A protein and the small-molecule ligand that binds it are described below.
Small molecule (SMILES): CC[C@@H](N)C(=O)O

Binding-site contacts:
Ligand atom O contacts residue ALA125 of chain 1.C at 2.8 Å (h-bond).
Ligand atom C contacts residue ALA125 of chain 1.C at 4.0 Å (hydrophobic).
Ligand atom CB contacts residue LEU115 of chain 1.C at 4.4 Å (hydrophobic).
Ligand atom N contacts residue HIS180 of chain 1.C at 3.0 Å (h-bond).
Ligand atom CG contacts residue LEU115 of chain 1.C at 4.1 Å (hydrophobic).
Ligand atom C contacts residue PHE130 of chain 1.B at 4.3 Å (hydrophobic).
Ligand atom N contacts residue ASP139 of chain 1.B at 3.8 Å.
Ligand atom OXT contacts residue ASP139 of chain 1.B at 2.5 Å (salt-bridge).
Ligand atom N contacts residue LEU126 of chain 1.C at 3.9 Å.
Ligand atom CG contacts residue LYS114 of chain 1.C at 4.0 Å.
Ligand atom O contacts residue MET129 of chain 1.B at 3.9 Å.
Ligand atom CB contacts residue ASN124 of chain 1.C at 4.1 Å.
Ligand atom N contacts residue PRO178 of chain 1.C at 4.2 Å.
Ligand atom CB contacts residue LEU126 of chain 1.C at 3.9 Å (hydrophobic).
Ligand atom N contacts residue VAL179 of chain 1.C at 3.5 Å.
Ligand atom CB contacts residue HIS180 of chain 1.C at 3.6 Å.
Ligand atom OXT contacts residue HIS180 of chain 1.C at 4.0 Å.
Ligand atom CG contacts residue HIS180 of chain 1.C at 2.5 Å.
Ligand atom OXT contacts residue ASN124 of chain 1.C at 4.3 Å.
Ligand atom O contacts residue LEU126 of chain 1.C at 3.5 Å (h-bond).
Ligand atom C contacts residue ASN124 of chain 1.C at 4.1 Å.
Ligand atom CA contacts residue ASP139 of chain 1.B at 4.1 Å.
Ligand atom C contacts residue HIS180 of chain 1.C at 4.4 Å.
Ligand atom O contacts residue ASN124 of chain 1.C at 4.0 Å.
Ligand atom O contacts residue ASP139 of chain 1.B at 3.9 Å.
Ligand atom CG contacts residue VAL179 of chain 1.C at 4.2 Å (hydrophobic).
Ligand atom OXT contacts residue GLN137 of chain 1.B at 4.2 Å.
Ligand atom CB contacts residue SER113 of chain 1.C at 3.9 Å.
Ligand atom OXT contacts residue TRP88 of chain 1.C at 4.2 Å.
Ligand atom CA contacts residue LEU126 of chain 1.C at 4.3 Å (hydrophobic).
Ligand atom CG contacts residue SER113 of chain 1.C at 2.9 Å.
Ligand atom CA contacts residue HIS180 of chain 1.C at 3.5 Å.
Ligand atom O contacts residue PHE130 of chain 1.B at 4.3 Å.
Ligand atom CB contacts residue ALA125 of chain 1.C at 4.0 Å (hydrophobic).
Ligand atom C contacts residue ASP139 of chain 1.B at 3.2 Å.
Ligand atom OXT contacts residue PHE130 of chain 1.B at 3.6 Å.

Sequence of chain 1.B:
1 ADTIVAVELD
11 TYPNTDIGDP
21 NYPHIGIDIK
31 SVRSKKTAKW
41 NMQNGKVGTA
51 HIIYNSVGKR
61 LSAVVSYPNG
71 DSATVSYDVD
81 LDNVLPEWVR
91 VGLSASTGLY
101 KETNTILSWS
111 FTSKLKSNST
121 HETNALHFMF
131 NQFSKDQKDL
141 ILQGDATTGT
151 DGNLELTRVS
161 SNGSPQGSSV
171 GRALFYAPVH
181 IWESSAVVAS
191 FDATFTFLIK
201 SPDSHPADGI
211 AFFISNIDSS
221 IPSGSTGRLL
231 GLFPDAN

Sequence of chain 1.C:
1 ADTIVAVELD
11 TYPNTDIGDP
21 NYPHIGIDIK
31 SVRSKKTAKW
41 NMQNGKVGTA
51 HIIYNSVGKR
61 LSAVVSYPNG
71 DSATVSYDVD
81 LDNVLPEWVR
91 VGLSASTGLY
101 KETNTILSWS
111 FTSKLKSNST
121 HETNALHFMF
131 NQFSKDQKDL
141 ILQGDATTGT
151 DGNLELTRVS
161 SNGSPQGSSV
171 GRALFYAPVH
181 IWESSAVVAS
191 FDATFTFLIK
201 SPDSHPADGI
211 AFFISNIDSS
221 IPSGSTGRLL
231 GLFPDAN